Binding-site contacts:
Ligand atom O2B contacts residue SER17 of chain 1.C at 3.0 Å (h-bond).
Ligand atom O2A contacts residue ALA18 of chain 1.C at 2.8 Å (h-bond).
Ligand atom C5 contacts residue LYS117 of chain 1.C at 3.5 Å.
Ligand atom C3' contacts residue GLU30 of chain 1.C at 3.5 Å.
Ligand atom PB contacts residue MG1 of chain 1.F at 3.0 Å.
Ligand atom N9 contacts residue LYS117 of chain 1.C at 3.5 Å.
Ligand atom N1 contacts residue ASP119 of chain 1.C at 2.7 Å (salt-bridge).
Ligand atom N7 contacts residue ASN116 of chain 1.C at 3.0 Å (h-bond).
Ligand atom O2G contacts residue MG1 of chain 1.F at 1.9 Å.
Ligand atom C5' contacts residue TYR32 of chain 1.C at 3.5 Å (hydrophobic).
Ligand atom O3' contacts residue GLU30 of chain 1.C at 2.7 Å (salt-bridge).
Ligand atom O4' contacts residue LYS117 of chain 1.C at 3.4 Å.
Ligand atom O6 contacts residue ASP119 of chain 1.C at 3.3 Å (salt-bridge).
Ligand atom O2' contacts residue GLU30 of chain 1.C at 3.1 Å (salt-bridge).
Ligand atom O2A contacts residue GLY15 of chain 1.C at 3.3 Å.
Ligand atom N2 contacts residue LEU120 of chain 1.C at 3.4 Å.
Ligand atom O2B contacts residue MG1 of chain 1.F at 1.9 Å.
Ligand atom C2' contacts residue VAL29 of chain 1.C at 3.5 Å (hydrophobic).
Ligand atom O6 contacts residue SER147 of chain 1.C at 3.4 Å (h-bond).
Ligand atom O1B contacts residue LYS16 of chain 1.C at 2.6 Å (salt-bridge).
Ligand atom N3B contacts residue GLY13 of chain 1.C at 3.0 Å (h-bond).
Ligand atom N3B contacts residue MG1 of chain 1.F at 3.0 Å.
Ligand atom O1B contacts residue VAL14 of chain 1.C at 3.4 Å (h-bond).
Ligand atom O3G contacts residue GLY60 of chain 1.C at 3.0 Å (h-bond).
Ligand atom O1A contacts residue TYR32 of chain 1.C at 3.5 Å.
Ligand atom O2' contacts residue PHE28 of chain 1.C at 3.5 Å.
Ligand atom O1B contacts residue GLY15 of chain 1.C at 3.3 Å (h-bond).
Ligand atom PG contacts residue MG1 of chain 1.F at 2.9 Å.
Ligand atom C6 contacts residue LYS117 of chain 1.C at 3.5 Å.
Ligand atom C5' contacts residue GLY13 of chain 1.C at 3.5 Å.
Ligand atom O3A contacts residue GLY15 of chain 1.C at 2.9 Å (h-bond).
Ligand atom C6 contacts residue ASP119 of chain 1.C at 3.4 Å.
Ligand atom N2 contacts residue ASP119 of chain 1.C at 3.0 Å (salt-bridge).
Ligand atom N3B contacts residue TYR32 of chain 1.C at 3.5 Å.
Ligand atom O2G contacts residue THR35 of chain 1.C at 2.6 Å (h-bond).
Ligand atom O2' contacts residue VAL29 of chain 1.C at 2.6 Å (h-bond).
Ligand atom O3G contacts residue LYS16 of chain 1.C at 2.7 Å (salt-bridge).
Ligand atom O6 contacts residue ALA148 of chain 1.C at 2.9 Å (h-bond).
Ligand atom O2A contacts residue SER17 of chain 1.C at 3.3 Å (h-bond).
Ligand atom O3A contacts residue GLY13 of chain 1.C at 3.5 Å.

A protein and the small-molecule ligand that binds it are described below.
Small molecule (SMILES): Nc1nc2c(ncn2[C@@H]2O[C@H](CO[P](=O)(O)O[P](=O)(O)NP(=O)(O)O)[C@@H](O)[C@H]2O)c(=O)[nH]1

Sequence of chain 1.C:
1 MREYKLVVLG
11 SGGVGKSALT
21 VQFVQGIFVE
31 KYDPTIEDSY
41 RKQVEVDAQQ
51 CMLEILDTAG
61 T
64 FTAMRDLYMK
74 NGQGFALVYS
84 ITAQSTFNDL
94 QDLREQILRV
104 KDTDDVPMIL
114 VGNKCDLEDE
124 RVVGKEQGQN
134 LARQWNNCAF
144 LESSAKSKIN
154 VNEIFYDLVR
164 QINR